Binding-site contacts:
Ligand atom C31 contacts residue ALA150 of chain 31.A at 3.8 Å (hydrophobic).
Ligand atom C5 contacts residue TYR152 of chain 31.A at 3.8 Å (hydrophobic).
Ligand atom C5 contacts residue MET224 of chain 31.A at 4.0 Å (hydrophobic).
Ligand atom C4A contacts residue ILE215 of chain 31.A at 3.9 Å (hydrophobic).
Ligand atom C5B contacts residue LEU106 of chain 31.A at 4.0 Å (hydrophobic).
Ligand atom C5C contacts residue ILE104 of chain 31.A at 4.0 Å (hydrophobic).
Ligand atom O1 contacts residue ALA24 of chain 31.C at 3.6 Å.
Ligand atom O1B contacts residue MET221 of chain 31.A at 3.7 Å.
Ligand atom C4A contacts residue ASN219 of chain 31.A at 3.9 Å.
Ligand atom C5A contacts residue CYS199 of chain 31.A at 3.9 Å (hydrophobic).
Ligand atom O1 contacts residue PHE186 of chain 31.A at 3.7 Å.
Ligand atom C2C contacts residue VAL188 of chain 31.A at 3.4 Å (hydrophobic).
Ligand atom N2 contacts residue PRO174 of chain 31.A at 3.9 Å.
Ligand atom C2C contacts residue TYR152 of chain 31.A at 4.0 Å (hydrophobic).
Ligand atom C4 contacts residue TYR152 of chain 31.A at 3.9 Å (hydrophobic).
Ligand atom N2 contacts residue ALA24 of chain 31.C at 3.3 Å.
Ligand atom O1 contacts residue VAL188 of chain 31.A at 3.8 Å.
Ligand atom C3 contacts residue PHE186 of chain 31.A at 3.8 Å (hydrophobic).
Ligand atom C4A contacts residue ASN198 of chain 31.A at 4.0 Å.
Ligand atom C5 contacts residue PHE186 of chain 31.A at 3.7 Å (hydrophobic).
Ligand atom C7C contacts residue TYR128 of chain 31.A at 3.7 Å (hydrophobic).
Ligand atom C31 contacts residue SER175 of chain 31.A at 3.6 Å.
Ligand atom C1B contacts residue MET221 of chain 31.A at 3.7 Å (hydrophobic).
Ligand atom C5C contacts residue TYR128 of chain 31.A at 3.6 Å (hydrophobic).
Ligand atom C3 contacts residue PRO174 of chain 31.A at 3.8 Å (hydrophobic).
Ligand atom N3A contacts residue ASN219 of chain 31.A at 3.8 Å.
Ligand atom C4 contacts residue PHE186 of chain 31.A at 3.5 Å (hydrophobic).
Ligand atom C5B contacts residue TYR197 of chain 31.A at 3.7 Å (hydrophobic).
Ligand atom C4 contacts residue MET224 of chain 31.A at 4.0 Å (hydrophobic).
Ligand atom C31 contacts residue VAL176 of chain 31.A at 3.3 Å (hydrophobic).
Ligand atom O1 contacts residue TYR152 of chain 31.A at 4.0 Å.
Ligand atom CM2 contacts residue LEU116 of chain 31.A at 3.6 Å (hydrophobic).
Ligand atom C1C contacts residue MET224 of chain 31.A at 3.4 Å (hydrophobic).
Ligand atom C6C contacts residue VAL191 of chain 31.A at 3.5 Å (hydrophobic).
Ligand atom C6B contacts residue TYR197 of chain 31.A at 3.5 Å (hydrophobic).
Ligand atom C4C contacts residue VAL188 of chain 31.A at 3.9 Å (hydrophobic).
Ligand atom C31 contacts residue PRO174 of chain 31.A at 3.4 Å (hydrophobic).
Ligand atom C3C contacts residue VAL188 of chain 31.A at 3.2 Å (hydrophobic).
Ligand atom C2B contacts residue MET221 of chain 31.A at 3.6 Å (hydrophobic).
Ligand atom N2 contacts residue PHE186 of chain 31.A at 3.9 Å.

This small molecule binds to this protein.
Small molecule (SMILES): CC[C@H]1COC(c2ccc(OCCCCCCCc3cc(C)no3)cc2)=N1

Sequence of chain 31.A:
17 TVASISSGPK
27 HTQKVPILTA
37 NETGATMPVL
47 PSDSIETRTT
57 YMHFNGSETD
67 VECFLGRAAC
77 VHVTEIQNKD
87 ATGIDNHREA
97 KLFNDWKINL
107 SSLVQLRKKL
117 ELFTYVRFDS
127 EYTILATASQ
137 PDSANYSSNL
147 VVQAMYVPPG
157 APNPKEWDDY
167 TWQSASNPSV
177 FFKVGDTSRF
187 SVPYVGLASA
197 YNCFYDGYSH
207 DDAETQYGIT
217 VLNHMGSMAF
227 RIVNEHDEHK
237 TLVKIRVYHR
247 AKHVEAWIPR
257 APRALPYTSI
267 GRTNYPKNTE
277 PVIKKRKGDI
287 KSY

Sequence of chain 31.C:
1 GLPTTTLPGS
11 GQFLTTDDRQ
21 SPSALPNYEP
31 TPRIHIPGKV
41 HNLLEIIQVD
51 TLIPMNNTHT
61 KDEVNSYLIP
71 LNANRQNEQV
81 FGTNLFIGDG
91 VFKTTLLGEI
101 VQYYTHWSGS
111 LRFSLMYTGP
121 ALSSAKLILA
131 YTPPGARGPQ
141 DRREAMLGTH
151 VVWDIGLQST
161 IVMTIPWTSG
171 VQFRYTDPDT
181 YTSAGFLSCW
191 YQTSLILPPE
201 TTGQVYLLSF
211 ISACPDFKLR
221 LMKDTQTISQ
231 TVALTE